Sequence of chain 1.A:
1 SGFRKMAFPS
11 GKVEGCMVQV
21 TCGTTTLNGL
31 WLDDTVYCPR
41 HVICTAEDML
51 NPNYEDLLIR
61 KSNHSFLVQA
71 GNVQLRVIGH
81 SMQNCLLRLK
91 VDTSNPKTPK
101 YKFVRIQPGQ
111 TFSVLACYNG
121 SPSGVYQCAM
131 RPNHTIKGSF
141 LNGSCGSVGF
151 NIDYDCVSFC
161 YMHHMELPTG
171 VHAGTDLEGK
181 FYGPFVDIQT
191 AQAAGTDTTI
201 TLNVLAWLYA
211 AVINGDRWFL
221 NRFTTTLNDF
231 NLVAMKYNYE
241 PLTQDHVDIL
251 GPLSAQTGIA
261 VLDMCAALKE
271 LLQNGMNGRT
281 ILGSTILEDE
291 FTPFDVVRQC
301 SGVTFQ

Binding-site contacts:
Ligand atom C26 contacts residue LEU141 of chain 2.A at 3.7 Å (hydrophobic).
Ligand atom C25 contacts residue SER144 of chain 2.A at 3.8 Å.
Ligand atom N3 contacts residue SER144 of chain 2.A at 3.7 Å.
Ligand atom C5 contacts residue ALA46 of chain 2.A at 3.3 Å (hydrophobic).
Ligand atom C10 contacts residue THR45 of chain 2.A at 3.6 Å.
Ligand atom C9 contacts residue THR45 of chain 2.A at 3.5 Å.
Ligand atom C23 contacts residue CYS145 of chain 2.A at 2.8 Å (hydrophobic).
Ligand atom C25 contacts residue HIS163 of chain 2.A at 3.8 Å.
Ligand atom N3 contacts residue GLU166 of chain 2.A at 3.8 Å.
Ligand atom C7 contacts residue ALA46 of chain 2.A at 3.8 Å (hydrophobic).
Ligand atom C27 contacts residue LEU141 of chain 2.A at 3.8 Å (hydrophobic).
Ligand atom N2 contacts residue LEU141 of chain 2.A at 3.7 Å.
Ligand atom C12 contacts residue MET49 of chain 2.A at 3.8 Å (hydrophobic).
Ligand atom N2 contacts residue ASN142 of chain 2.A at 3.8 Å.
Ligand atom C10 contacts residue ALA46 of chain 2.A at 3.1 Å (hydrophobic).
Ligand atom C17 contacts residue ASP187 of chain 2.A at 3.7 Å.
Ligand atom C9 contacts residue ALA46 of chain 2.A at 3.3 Å (hydrophobic).
Ligand atom C28 contacts residue PHE140 of chain 2.A at 3.5 Å (hydrophobic).
Ligand atom C28 contacts residue GLU166 of chain 2.A at 3.4 Å.
Ligand atom N1 contacts residue CYS145 of chain 2.A at 3.1 Å (h-bond).
Ligand atom N1 contacts residue HIS164 of chain 2.A at 3.5 Å (h-bond).
Ligand atom O1 contacts residue ASN142 of chain 2.A at 3.6 Å (h-bond).
Ligand atom C8 contacts residue ALA46 of chain 2.A at 3.7 Å (hydrophobic).
Ligand atom O1 contacts residue CYS145 of chain 2.A at 2.6 Å (h-bond).
Ligand atom C6 contacts residue ALA46 of chain 2.A at 3.2 Å (hydrophobic).
Ligand atom C4 contacts residue ALA46 of chain 2.A at 3.7 Å (hydrophobic).
Ligand atom C11 contacts residue MET49 of chain 2.A at 3.5 Å (hydrophobic).
Ligand atom C10 contacts residue CYS44 of chain 2.A at 3.8 Å (hydrophobic).
Ligand atom C14 contacts residue MET49 of chain 2.A at 3.7 Å (hydrophobic).
Ligand atom C11 contacts residue ALA46 of chain 2.A at 3.2 Å (hydrophobic).
Ligand atom C25 contacts residue CYS145 of chain 2.A at 3.0 Å (hydrophobic).
Ligand atom C27 contacts residue ASN142 of chain 2.A at 3.7 Å.
Ligand atom O1 contacts residue GLY143 of chain 2.A at 3.1 Å (h-bond).
Ligand atom C10 contacts residue THR25 of chain 2.A at 3.7 Å.
Ligand atom O1 contacts residue SER144 of chain 2.A at 3.5 Å (h-bond).
Ligand atom C24 contacts residue CYS145 of chain 2.A at 1.8 Å (hydrophobic).
Ligand atom C4 contacts residue MET49 of chain 2.A at 3.6 Å (hydrophobic).
Ligand atom C15 contacts residue MET49 of chain 2.A at 3.6 Å (hydrophobic).
Ligand atom C22 contacts residue CYS145 of chain 2.A at 3.7 Å (hydrophobic).
Ligand atom N3 contacts residue HIS163 of chain 2.A at 3.2 Å (h-bond).

The small molecule below binds the protein below.
Small molecule (SMILES): O=C[C@H](Cc1cnc[nH]1)NC[C@@H]1C[C@H]2CCCC[C@@H]2CN1C(=O)c1ccc(-c2ccccc2)cc1

Sequence of chain 2.A:
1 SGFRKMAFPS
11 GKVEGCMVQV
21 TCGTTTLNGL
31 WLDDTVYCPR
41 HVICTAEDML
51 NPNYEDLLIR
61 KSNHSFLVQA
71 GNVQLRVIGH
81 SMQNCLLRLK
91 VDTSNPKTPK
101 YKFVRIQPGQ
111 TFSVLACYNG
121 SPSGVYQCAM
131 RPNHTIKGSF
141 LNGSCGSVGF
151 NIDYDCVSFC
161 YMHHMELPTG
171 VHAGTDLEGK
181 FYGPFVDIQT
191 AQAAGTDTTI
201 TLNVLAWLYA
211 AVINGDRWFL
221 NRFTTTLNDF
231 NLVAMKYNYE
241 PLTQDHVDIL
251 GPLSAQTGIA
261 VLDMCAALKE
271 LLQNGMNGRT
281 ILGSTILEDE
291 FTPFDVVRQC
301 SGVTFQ